A protein and the small-molecule ligand that binds it are described below.
Small molecule (SMILES): CC(=O)N[C@@H]1[C@@H](O)[C@H](O)[C@@H](CO)O[C@H]1O

Binding-site contacts:
Ligand atom N2 contacts residue ASN947 of chain 1.B at 2.9 Å (h-bond).
Ligand atom C2 contacts residue ARG1007 of chain 1.B at 4.4 Å.
Ligand atom C3 contacts residue ARG1007 of chain 1.B at 4.4 Å.
Ligand atom N2 contacts residue ARG1007 of chain 1.B at 3.7 Å.
Ligand atom C7 contacts residue ASN947 of chain 1.B at 3.5 Å.
Ligand atom C7 contacts residue ARG1007 of chain 1.B at 4.4 Å.
Ligand atom C8 contacts residue ARG1007 of chain 1.B at 3.8 Å.
Ligand atom C4 contacts residue ASN947 of chain 1.B at 4.2 Å.
Ligand atom O7 contacts residue ASN947 of chain 1.B at 3.7 Å.
Ligand atom C5 contacts residue ASN947 of chain 1.B at 3.7 Å.
Ligand atom C1 contacts residue ASN947 of chain 1.B at 1.4 Å.
Ligand atom O7 contacts residue ARG1008 of chain 1.B at 3.8 Å.
Ligand atom O3 contacts residue ARG1007 of chain 1.B at 3.2 Å (salt-bridge).
Ligand atom C8 contacts residue ARG1008 of chain 1.B at 3.9 Å.
Ligand atom O5 contacts residue ASN947 of chain 1.B at 2.4 Å (h-bond).
Ligand atom C2 contacts residue ASN947 of chain 1.B at 2.5 Å.
Ligand atom C3 contacts residue ASN947 of chain 1.B at 3.8 Å.

Sequence of chain 1.B:
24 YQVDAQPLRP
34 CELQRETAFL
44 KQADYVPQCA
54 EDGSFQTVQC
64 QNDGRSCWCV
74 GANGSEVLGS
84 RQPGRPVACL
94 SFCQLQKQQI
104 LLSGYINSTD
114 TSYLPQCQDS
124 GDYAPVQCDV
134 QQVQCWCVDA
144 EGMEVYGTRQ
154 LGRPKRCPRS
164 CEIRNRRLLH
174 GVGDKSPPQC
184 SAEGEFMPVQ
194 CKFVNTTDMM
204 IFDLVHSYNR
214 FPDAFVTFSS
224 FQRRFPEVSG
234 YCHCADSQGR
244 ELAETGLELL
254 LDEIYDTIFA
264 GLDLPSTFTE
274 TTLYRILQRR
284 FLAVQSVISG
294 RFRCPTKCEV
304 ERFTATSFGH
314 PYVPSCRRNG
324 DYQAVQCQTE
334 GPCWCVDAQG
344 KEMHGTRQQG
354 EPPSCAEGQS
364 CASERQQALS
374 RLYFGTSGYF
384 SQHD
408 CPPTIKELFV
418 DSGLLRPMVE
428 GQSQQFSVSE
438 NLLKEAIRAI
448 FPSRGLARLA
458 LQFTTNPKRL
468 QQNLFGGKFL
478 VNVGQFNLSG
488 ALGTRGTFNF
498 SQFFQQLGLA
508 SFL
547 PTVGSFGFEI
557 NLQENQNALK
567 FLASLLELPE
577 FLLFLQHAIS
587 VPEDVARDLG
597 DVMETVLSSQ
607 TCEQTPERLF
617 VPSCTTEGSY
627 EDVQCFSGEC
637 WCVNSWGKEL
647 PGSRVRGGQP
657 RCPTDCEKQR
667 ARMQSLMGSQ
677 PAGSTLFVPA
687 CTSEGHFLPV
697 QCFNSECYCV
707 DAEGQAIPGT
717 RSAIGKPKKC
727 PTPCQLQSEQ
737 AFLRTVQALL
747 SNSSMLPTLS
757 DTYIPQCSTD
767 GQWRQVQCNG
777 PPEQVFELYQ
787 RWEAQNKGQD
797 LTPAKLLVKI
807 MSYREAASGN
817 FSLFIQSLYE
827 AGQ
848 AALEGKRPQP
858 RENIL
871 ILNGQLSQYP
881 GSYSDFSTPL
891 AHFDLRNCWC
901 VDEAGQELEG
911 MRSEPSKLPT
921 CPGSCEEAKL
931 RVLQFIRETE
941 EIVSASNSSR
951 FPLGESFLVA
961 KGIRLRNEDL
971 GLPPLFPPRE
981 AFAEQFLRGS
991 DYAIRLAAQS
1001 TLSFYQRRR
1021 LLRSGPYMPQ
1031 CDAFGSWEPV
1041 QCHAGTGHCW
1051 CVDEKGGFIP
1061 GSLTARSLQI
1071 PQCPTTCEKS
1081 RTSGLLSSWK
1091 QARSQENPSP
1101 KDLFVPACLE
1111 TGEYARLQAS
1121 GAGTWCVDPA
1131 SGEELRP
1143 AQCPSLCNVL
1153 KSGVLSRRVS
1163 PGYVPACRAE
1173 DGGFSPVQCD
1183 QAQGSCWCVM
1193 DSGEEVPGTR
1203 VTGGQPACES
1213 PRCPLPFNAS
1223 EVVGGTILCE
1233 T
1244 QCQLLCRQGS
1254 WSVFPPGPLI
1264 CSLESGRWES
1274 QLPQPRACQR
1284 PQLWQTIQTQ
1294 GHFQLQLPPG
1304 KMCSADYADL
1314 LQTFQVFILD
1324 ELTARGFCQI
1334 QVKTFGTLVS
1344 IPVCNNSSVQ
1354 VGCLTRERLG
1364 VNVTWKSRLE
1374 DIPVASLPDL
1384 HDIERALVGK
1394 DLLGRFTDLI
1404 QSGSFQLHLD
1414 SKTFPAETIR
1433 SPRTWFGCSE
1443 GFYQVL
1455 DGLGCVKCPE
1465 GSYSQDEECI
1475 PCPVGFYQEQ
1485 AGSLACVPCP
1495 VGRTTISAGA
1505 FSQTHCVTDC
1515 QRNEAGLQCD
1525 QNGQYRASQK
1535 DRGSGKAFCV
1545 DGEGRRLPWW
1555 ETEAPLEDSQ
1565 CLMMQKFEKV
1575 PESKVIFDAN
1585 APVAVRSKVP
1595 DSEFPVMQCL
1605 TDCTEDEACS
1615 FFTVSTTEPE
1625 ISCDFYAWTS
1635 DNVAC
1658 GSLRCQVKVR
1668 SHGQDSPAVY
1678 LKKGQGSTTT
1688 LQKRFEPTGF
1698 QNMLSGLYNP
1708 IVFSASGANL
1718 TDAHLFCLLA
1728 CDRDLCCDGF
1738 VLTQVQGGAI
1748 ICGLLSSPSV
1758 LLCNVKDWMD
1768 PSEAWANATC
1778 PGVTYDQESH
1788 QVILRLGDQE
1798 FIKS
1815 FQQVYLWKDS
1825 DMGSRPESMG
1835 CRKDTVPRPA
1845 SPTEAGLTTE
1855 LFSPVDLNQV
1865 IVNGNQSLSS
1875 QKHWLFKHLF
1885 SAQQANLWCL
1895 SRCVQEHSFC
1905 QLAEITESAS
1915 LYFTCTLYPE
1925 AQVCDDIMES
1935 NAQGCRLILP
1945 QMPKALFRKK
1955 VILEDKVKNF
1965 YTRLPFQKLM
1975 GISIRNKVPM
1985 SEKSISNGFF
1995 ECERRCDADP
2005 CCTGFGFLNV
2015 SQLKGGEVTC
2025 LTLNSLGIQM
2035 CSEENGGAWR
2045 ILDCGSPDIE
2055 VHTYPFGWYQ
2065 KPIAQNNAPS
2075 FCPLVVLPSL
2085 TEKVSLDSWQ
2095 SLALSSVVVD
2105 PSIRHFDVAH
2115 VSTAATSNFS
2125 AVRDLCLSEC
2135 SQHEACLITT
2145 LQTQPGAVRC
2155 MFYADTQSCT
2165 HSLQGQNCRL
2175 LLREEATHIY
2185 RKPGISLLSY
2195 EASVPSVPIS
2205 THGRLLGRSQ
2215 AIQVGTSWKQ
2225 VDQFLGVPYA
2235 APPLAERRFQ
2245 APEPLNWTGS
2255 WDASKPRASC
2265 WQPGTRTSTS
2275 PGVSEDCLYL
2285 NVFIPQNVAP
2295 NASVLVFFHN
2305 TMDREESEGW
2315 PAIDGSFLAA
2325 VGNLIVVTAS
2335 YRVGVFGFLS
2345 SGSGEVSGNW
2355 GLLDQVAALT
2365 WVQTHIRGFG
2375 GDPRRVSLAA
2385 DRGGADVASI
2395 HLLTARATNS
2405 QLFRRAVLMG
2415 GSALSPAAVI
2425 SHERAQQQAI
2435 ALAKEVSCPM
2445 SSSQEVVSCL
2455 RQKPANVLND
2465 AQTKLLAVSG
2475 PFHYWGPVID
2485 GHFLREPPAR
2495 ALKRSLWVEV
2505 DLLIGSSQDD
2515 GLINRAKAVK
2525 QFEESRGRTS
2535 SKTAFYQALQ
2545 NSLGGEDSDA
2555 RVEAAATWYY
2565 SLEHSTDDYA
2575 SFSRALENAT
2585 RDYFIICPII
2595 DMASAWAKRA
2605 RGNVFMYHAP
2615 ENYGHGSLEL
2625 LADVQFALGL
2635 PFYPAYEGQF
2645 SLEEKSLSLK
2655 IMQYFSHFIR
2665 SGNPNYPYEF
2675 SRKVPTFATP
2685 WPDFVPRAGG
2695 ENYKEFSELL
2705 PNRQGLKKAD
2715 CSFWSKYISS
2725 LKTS